A protein and the small-molecule ligand that binds it are described below.
Small molecule (SMILES): CC(=O)N[C@@H]1[C@@H](O)[C@H](O)[C@@H](CO)O[C@H]1O

Sequence of chain 1.B:
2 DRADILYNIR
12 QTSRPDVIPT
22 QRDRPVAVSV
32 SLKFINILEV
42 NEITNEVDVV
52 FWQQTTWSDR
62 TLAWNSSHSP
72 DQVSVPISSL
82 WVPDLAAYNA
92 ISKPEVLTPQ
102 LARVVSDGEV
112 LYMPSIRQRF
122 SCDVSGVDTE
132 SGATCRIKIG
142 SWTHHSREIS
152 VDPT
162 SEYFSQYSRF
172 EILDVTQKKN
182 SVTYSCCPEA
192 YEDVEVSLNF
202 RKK

Binding-site contacts:
Ligand atom O5 contacts residue ASN66 of chain 1.B at 2.3 Å (h-bond).
Ligand atom C5 contacts residue ASN66 of chain 1.B at 3.6 Å.
Ligand atom C3 contacts residue ASN66 of chain 1.B at 3.7 Å.
Ligand atom C2 contacts residue ASN66 of chain 1.B at 2.4 Å.
Ligand atom C1 contacts residue ASN66 of chain 1.B at 1.4 Å.
Ligand atom N2 contacts residue ASN66 of chain 1.B at 2.9 Å (h-bond).
Ligand atom C1 contacts residue SER68 of chain 1.B at 4.5 Å.
Ligand atom C4 contacts residue ASN66 of chain 1.B at 4.1 Å.
Ligand atom C7 contacts residue ASN66 of chain 1.B at 3.3 Å.
Ligand atom O7 contacts residue ASN66 of chain 1.B at 3.2 Å (h-bond).
Ligand atom C8 contacts residue ASN66 of chain 1.B at 4.0 Å.
Ligand atom O6 contacts residue ASN66 of chain 1.B at 4.4 Å.